A small-molecule ligand and the protein it binds are described below.
Small molecule (SMILES): CC(=O)N[C@H]1[C@H](O[C@H]2[C@H](O)[C@@H](NC(C)=O)CO[C@@H]2CO)O[C@H](CO)[C@@H](O)[C@@H]1O

Sequence of chain 1.E:
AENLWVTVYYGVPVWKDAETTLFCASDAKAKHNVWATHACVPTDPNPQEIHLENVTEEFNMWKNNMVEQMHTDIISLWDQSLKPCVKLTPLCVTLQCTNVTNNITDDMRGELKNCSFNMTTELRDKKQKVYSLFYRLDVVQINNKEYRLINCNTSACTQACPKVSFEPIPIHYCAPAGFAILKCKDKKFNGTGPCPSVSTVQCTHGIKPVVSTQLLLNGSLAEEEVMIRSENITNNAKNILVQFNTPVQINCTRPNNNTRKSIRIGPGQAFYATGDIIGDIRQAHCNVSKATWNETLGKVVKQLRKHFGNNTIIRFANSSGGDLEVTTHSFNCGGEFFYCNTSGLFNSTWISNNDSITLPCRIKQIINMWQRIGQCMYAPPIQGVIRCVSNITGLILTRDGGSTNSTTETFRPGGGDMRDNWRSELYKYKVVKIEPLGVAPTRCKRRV

Binding-site contacts:
Ligand atom C6 contacts residue ASN103 of chain 1.E at 4.1 Å.
Ligand atom O3 contacts residue ASN103 of chain 1.E at 3.6 Å.
Ligand atom C4 contacts residue ASN103 of chain 1.E at 4.2 Å.
Ligand atom C6 contacts residue LYS117 of chain 1.E at 3.8 Å.
Ligand atom N2 contacts residue ASN103 of chain 1.E at 3.4 Å (h-bond).
Ligand atom O5 contacts residue LYS117 of chain 1.E at 4.2 Å.
Ligand atom C7 contacts residue ASN103 of chain 1.E at 3.7 Å.
Ligand atom C8 contacts residue ASN103 of chain 1.E at 3.1 Å.
Ligand atom O5 contacts residue ASN103 of chain 1.E at 2.4 Å (h-bond).
Ligand atom O6 contacts residue GLY114 of chain 1.E at 4.5 Å.
Ligand atom C1 contacts residue ASN103 of chain 1.E at 1.4 Å.
Ligand atom C5 contacts residue ASN103 of chain 1.E at 3.6 Å.
Ligand atom C3 contacts residue ASN103 of chain 1.E at 3.6 Å.
Ligand atom O3 contacts residue GLY114 of chain 1.E at 3.8 Å.
Ligand atom O6 contacts residue LYS117 of chain 1.E at 3.6 Å.
Ligand atom C6 contacts residue TYR161 of chain 1.E at 4.3 Å (hydrophobic).
Ligand atom C2 contacts residue ASN103 of chain 1.E at 2.5 Å.